Sequence of chain 1.A:
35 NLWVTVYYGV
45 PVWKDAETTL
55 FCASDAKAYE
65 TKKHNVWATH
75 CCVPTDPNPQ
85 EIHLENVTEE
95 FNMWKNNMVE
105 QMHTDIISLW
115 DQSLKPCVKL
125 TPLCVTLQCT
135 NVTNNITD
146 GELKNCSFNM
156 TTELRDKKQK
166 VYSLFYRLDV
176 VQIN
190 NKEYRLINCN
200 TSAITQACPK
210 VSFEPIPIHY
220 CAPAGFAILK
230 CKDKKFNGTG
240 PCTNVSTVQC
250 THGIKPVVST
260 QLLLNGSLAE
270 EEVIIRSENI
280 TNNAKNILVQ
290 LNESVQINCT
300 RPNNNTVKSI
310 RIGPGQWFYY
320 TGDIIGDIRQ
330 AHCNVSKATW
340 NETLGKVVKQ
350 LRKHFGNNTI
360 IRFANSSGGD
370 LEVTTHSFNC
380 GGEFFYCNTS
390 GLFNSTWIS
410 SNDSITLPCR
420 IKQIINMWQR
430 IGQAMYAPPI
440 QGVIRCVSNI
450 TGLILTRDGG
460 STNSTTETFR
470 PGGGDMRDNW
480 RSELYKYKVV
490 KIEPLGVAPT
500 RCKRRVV

Binding-site contacts:
Ligand atom O7 contacts residue VAL136 of chain 1.A at 3.9 Å.
Ligand atom C8 contacts residue ASP322 of chain 1.A at 3.6 Å.
Ligand atom N2 contacts residue ASP322 of chain 1.A at 4.1 Å.
Ligand atom O7 contacts residue ASN150 of chain 1.A at 3.1 Å (h-bond).
Ligand atom C5 contacts residue ASN150 of chain 1.A at 3.7 Å.
Ligand atom N2 contacts residue THR137 of chain 1.A at 4.2 Å.
Ligand atom N2 contacts residue ASN150 of chain 1.A at 2.9 Å (h-bond).
Ligand atom C2 contacts residue ASN150 of chain 1.A at 2.4 Å.
Ligand atom O7 contacts residue ASN135 of chain 1.A at 4.4 Å.
Ligand atom C8 contacts residue VAL136 of chain 1.A at 3.8 Å (hydrophobic).
Ligand atom C8 contacts residue LEU169 of chain 1.A at 4.1 Å (hydrophobic).
Ligand atom C4 contacts residue ASN150 of chain 1.A at 4.2 Å.
Ligand atom O5 contacts residue ASN150 of chain 1.A at 2.4 Å (h-bond).
Ligand atom C7 contacts residue THR137 of chain 1.A at 3.4 Å.
Ligand atom C8 contacts residue THR137 of chain 1.A at 4.0 Å.
Ligand atom C6 contacts residue TYR167 of chain 1.A at 3.7 Å (hydrophobic).
Ligand atom C7 contacts residue ASN150 of chain 1.A at 3.2 Å.
Ligand atom O5 contacts residue TYR167 of chain 1.A at 4.4 Å.
Ligand atom C3 contacts residue ASN150 of chain 1.A at 3.7 Å.
Ligand atom C5 contacts residue TYR167 of chain 1.A at 4.0 Å (hydrophobic).
Ligand atom C7 contacts residue LEU169 of chain 1.A at 4.5 Å (hydrophobic).
Ligand atom C1 contacts residue ASN150 of chain 1.A at 1.5 Å.
Ligand atom O3 contacts residue ASP322 of chain 1.A at 4.3 Å.
Ligand atom C8 contacts residue ASN150 of chain 1.A at 4.4 Å.
Ligand atom C8 contacts residue TYR167 of chain 1.A at 3.4 Å (hydrophobic).
Ligand atom O7 contacts residue THR137 of chain 1.A at 2.8 Å (h-bond).

This protein binds this small molecule.
Small molecule (SMILES): CC(=O)N[C@H]1[C@H](O[C@H]2[C@H](O)[C@@H](NC(C)=O)CO[C@@H]2CO)O[C@H](CO)[C@@H](O)[C@@H]1O